Binding-site contacts:
Ligand atom C16 contacts residue TYR154 of chain 1.L at 4.4 Å (hydrophobic).
Ligand atom C6 contacts residue VAL161 of chain 1.L at 4.0 Å (hydrophobic).
Ligand atom C2 contacts residue LYS37 of chain 1.L at 3.9 Å.
Ligand atom C4 contacts residue TYR154 of chain 1.L at 4.0 Å (hydrophobic).
Ligand atom C10 contacts residue TYR154 of chain 1.L at 3.1 Å (hydrophobic).
Ligand atom C4 contacts residue LYS37 of chain 1.L at 3.7 Å.
Ligand atom C8 contacts residue LYS37 of chain 1.L at 4.1 Å.
Ligand atom C5 contacts residue LYS37 of chain 1.L at 3.7 Å.
Ligand atom N contacts residue TYR154 of chain 1.L at 3.5 Å.
Ligand atom C8 contacts residue PHE162 of chain 1.L at 3.9 Å (hydrophobic).
Ligand atom O3 contacts residue ALA38 of chain 1.L at 4.0 Å.
Ligand atom C8 contacts residue TYR154 of chain 1.L at 3.6 Å (hydrophobic).
Ligand atom O1 contacts residue TYR154 of chain 1.L at 3.0 Å.
Ligand atom C9 contacts residue LYS37 of chain 1.L at 3.7 Å.
Ligand atom C7 contacts residue TYR154 of chain 1.L at 4.4 Å (hydrophobic).
Ligand atom S contacts residue TYR154 of chain 1.L at 3.3 Å.
Ligand atom C3 contacts residue TYR154 of chain 1.L at 4.0 Å (hydrophobic).
Ligand atom S contacts residue LYS37 of chain 1.L at 4.3 Å.
Ligand atom C12 contacts residue TYR154 of chain 1.L at 3.7 Å (hydrophobic).
Ligand atom C1 contacts residue LYS37 of chain 1.L at 3.9 Å.
Ligand atom C11 contacts residue TYR154 of chain 1.L at 3.7 Å (hydrophobic).
Ligand atom C6 contacts residue LYS37 of chain 1.L at 4.1 Å.
Ligand atom C6 contacts residue TYR154 of chain 1.L at 4.3 Å (hydrophobic).
Ligand atom C3 contacts residue LYS37 of chain 1.L at 3.7 Å.
Ligand atom C7 contacts residue VAL161 of chain 1.L at 3.9 Å (hydrophobic).
Ligand atom C8 contacts residue VAL34 of chain 1.L at 4.1 Å (hydrophobic).
Ligand atom C9 contacts residue TYR154 of chain 1.L at 3.3 Å (hydrophobic).
Ligand atom O3 contacts residue LYS37 of chain 1.L at 3.2 Å.
Ligand atom N contacts residue LYS37 of chain 1.L at 4.3 Å.
Ligand atom C6 contacts residue PHE162 of chain 1.L at 4.0 Å (hydrophobic).
Ligand atom C1 contacts residue TYR154 of chain 1.L at 3.2 Å (hydrophobic).
Ligand atom O3 contacts residue VAL34 of chain 1.L at 3.5 Å.
Ligand atom O2 contacts residue TYR154 of chain 1.L at 2.9 Å.
Ligand atom C7 contacts residue PHE162 of chain 1.L at 3.3 Å (hydrophobic).
Ligand atom C10 contacts residue LYS37 of chain 1.L at 3.5 Å.
Ligand atom S contacts residue VAL34 of chain 1.L at 4.1 Å.
Ligand atom C7 contacts residue LYS37 of chain 1.L at 4.4 Å.
Ligand atom C5 contacts residue TYR154 of chain 1.L at 3.5 Å (hydrophobic).
Ligand atom O2 contacts residue VAL34 of chain 1.L at 3.5 Å.
Ligand atom C2 contacts residue TYR154 of chain 1.L at 3.7 Å (hydrophobic).

Sequence of chain 1.L:
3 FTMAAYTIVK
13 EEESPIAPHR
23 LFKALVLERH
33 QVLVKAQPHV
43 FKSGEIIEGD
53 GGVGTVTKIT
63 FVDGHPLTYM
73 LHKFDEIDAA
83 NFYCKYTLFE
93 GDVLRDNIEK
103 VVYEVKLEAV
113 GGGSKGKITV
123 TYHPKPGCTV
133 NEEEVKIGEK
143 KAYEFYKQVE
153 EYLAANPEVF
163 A

A protein and the small-molecule ligand that binds it are described below.
Small molecule (SMILES): O=S(=O)(O)c1cccc2cccc(Nc3ccccc3)c12